Sequence of chain 1.A:
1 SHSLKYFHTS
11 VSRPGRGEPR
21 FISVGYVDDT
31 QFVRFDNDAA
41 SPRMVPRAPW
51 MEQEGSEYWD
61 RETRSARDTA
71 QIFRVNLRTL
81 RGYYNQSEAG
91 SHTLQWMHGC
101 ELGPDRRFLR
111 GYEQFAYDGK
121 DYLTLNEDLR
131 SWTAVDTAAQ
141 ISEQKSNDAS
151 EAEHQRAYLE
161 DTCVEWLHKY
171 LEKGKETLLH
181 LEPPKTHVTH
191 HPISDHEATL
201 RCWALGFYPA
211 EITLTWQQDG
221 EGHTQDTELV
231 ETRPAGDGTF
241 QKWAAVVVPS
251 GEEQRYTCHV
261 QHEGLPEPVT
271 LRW

A small-molecule ligand and the protein it binds are described below.
Small molecule (SMILES): CSCC[C@H](NC(=O)[C@@H](N)C(C)C)C(=O)N[C@@H](C)C(=O)N1CCC[C@H]1C(=O)N[C@@H](CCCN=C(N)N)C(=O)N[C@H](C(=O)N[C@@H](CC(C)C)C(=O)N[C@@H](Cc1ccccc1)C(=O)N[C@@H](CC(C)C)C(=O)O)[C@@H](C)O

Binding-site contacts:
Ligand atom CA contacts residue GLU62 of chain 1.A at 3.0 Å.
Ligand atom O contacts residue TRP96 of chain 1.A at 3.3 Å.
Ligand atom CG1 contacts residue GLU62 of chain 1.A at 3.4 Å.
Ligand atom CD contacts residue HIS154 of chain 1.A at 3.6 Å.
Ligand atom CG1 contacts residue TYR170 of chain 1.A at 3.5 Å (hydrophobic).
Ligand atom C contacts residue GLN155 of chain 1.A at 3.6 Å.
Ligand atom OG1 contacts residue TRP96 of chain 1.A at 3.2 Å.
Ligand atom O contacts residue ASN76 of chain 1.A at 2.7 Å (h-bond).
Ligand atom CE contacts residue HIS8 of chain 1.A at 3.5 Å.
Ligand atom C contacts residue ASN76 of chain 1.A at 3.4 Å.
Ligand atom CA contacts residue TYR170 of chain 1.A at 3.4 Å (hydrophobic).
Ligand atom CA contacts residue TYR6 of chain 1.A at 3.1 Å (hydrophobic).
Ligand atom O contacts residue GLN155 of chain 1.A at 2.9 Å (h-bond).
Ligand atom C contacts residue TYR6 of chain 1.A at 3.1 Å (hydrophobic).
Ligand atom CA contacts residue ASN76 of chain 1.A at 3.2 Å.
Ligand atom CB contacts residue TRP96 of chain 1.A at 3.5 Å (hydrophobic).
Ligand atom C contacts residue GLU62 of chain 1.A at 3.4 Å.
Ligand atom O contacts residue SER142 of chain 1.A at 2.5 Å (h-bond).
Ligand atom NH1 contacts residue GLU151 of chain 1.A at 2.9 Å (salt-bridge).
Ligand atom N contacts residue GLU62 of chain 1.A at 2.9 Å (salt-bridge).
Ligand atom O contacts residue LYS145 of chain 1.A at 3.4 Å (salt-bridge).
Ligand atom CZ contacts residue ILE72 of chain 1.A at 3.4 Å (hydrophobic).
Ligand atom CB contacts residue GLU62 of chain 1.A at 3.0 Å.
Ligand atom OG1 contacts residue PHE73 of chain 1.A at 3.1 Å.
Ligand atom O contacts residue TYR83 of chain 1.A at 3.3 Å (h-bond).
Ligand atom N contacts residue TYR158 of chain 1.A at 3.5 Å.
Ligand atom CB contacts residue TYR6 of chain 1.A at 3.5 Å (hydrophobic).
Ligand atom O contacts residue TYR6 of chain 1.A at 3.4 Å.
Ligand atom C contacts residue SER142 of chain 1.A at 3.5 Å.
Ligand atom N contacts residue ASN76 of chain 1.A at 2.8 Å (h-bond).
Ligand atom CE1 contacts residue ILE72 of chain 1.A at 3.4 Å (hydrophobic).
Ligand atom N contacts residue TYR170 of chain 1.A at 2.7 Å (h-bond).
Ligand atom CE contacts residue THR69 of chain 1.A at 3.3 Å.
Ligand atom N contacts residue TYR6 of chain 1.A at 3.4 Å (h-bond).
Ligand atom CD1 contacts residue SER146 of chain 1.A at 3.5 Å.
Ligand atom N contacts residue TYR6 of chain 1.A at 3.2 Å (h-bond).
Ligand atom O contacts residue ILE72 of chain 1.A at 3.5 Å.
Ligand atom CD2 contacts residue GLU151 of chain 1.A at 3.3 Å.
Ligand atom OXT contacts residue THR79 of chain 1.A at 3.5 Å.
Ligand atom O contacts residue TYR158 of chain 1.A at 2.7 Å (h-bond).